Sequence of chain 1.C:
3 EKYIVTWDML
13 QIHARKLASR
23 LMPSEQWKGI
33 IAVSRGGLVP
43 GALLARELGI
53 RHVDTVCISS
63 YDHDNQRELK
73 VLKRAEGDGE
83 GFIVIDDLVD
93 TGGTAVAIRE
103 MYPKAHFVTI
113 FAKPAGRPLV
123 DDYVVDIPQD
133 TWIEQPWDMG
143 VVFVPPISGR

Binding-site contacts:
Ligand atom C5 contacts residue ASP92 of chain 1.C at 3.9 Å.
Ligand atom C6 contacts residue TRP134 of chain 1.C at 3.7 Å (hydrophobic).
Ligand atom O2 contacts residue ILE135 of chain 1.C at 3.4 Å (h-bond).
Ligand atom N9 contacts residue PCP1 of chain 1.J at 3.6 Å.
Ligand atom O6 contacts residue ASP92 of chain 1.C at 4.3 Å.
Ligand atom O6 contacts residue ILE135 of chain 1.C at 2.9 Å (h-bond).
Ligand atom C4 contacts residue TRP134 of chain 1.C at 3.5 Å (hydrophobic).
Ligand atom N9 contacts residue TRP134 of chain 1.C at 4.0 Å.
Ligand atom N1 contacts residue TRP134 of chain 1.C at 3.7 Å.
Ligand atom N1 contacts residue ILE135 of chain 1.C at 2.8 Å (h-bond).
Ligand atom N3 contacts residue TRP134 of chain 1.C at 3.6 Å.
Ligand atom N7 contacts residue ASP92 of chain 1.C at 2.7 Å (salt-bridge).
Ligand atom C8 contacts residue LEU90 of chain 1.C at 4.4 Å (hydrophobic).
Ligand atom O2 contacts residue GLN137 of chain 1.C at 4.1 Å.
Ligand atom C8 contacts residue PCP1 of chain 1.J at 4.0 Å.
Ligand atom N7 contacts residue TRP134 of chain 1.C at 3.8 Å.
Ligand atom N3 contacts residue PCP1 of chain 1.J at 4.1 Å.
Ligand atom O6 contacts residue LYS115 of chain 1.C at 3.7 Å.
Ligand atom N7 contacts residue LEU90 of chain 1.C at 4.0 Å.
Ligand atom O2 contacts residue TRP134 of chain 1.C at 4.0 Å.
Ligand atom C8 contacts residue ASP92 of chain 1.C at 3.3 Å.
Ligand atom C2 contacts residue ILE135 of chain 1.C at 3.5 Å (hydrophobic).
Ligand atom N7 contacts residue LYS115 of chain 1.C at 4.3 Å.
Ligand atom C4 contacts residue PCP1 of chain 1.J at 4.1 Å.
Ligand atom C5 contacts residue TRP134 of chain 1.C at 3.5 Å (hydrophobic).
Ligand atom C4 contacts residue LEU90 of chain 1.C at 4.4 Å (hydrophobic).
Ligand atom O2 contacts residue ASP140 of chain 1.C at 4.1 Å.
Ligand atom N1 contacts residue LEU90 of chain 1.C at 3.8 Å.
Ligand atom O6 contacts residue LEU90 of chain 1.C at 4.1 Å.
Ligand atom C8 contacts residue TRP134 of chain 1.C at 4.1 Å (hydrophobic).
Ligand atom C5 contacts residue LEU90 of chain 1.C at 4.0 Å (hydrophobic).
Ligand atom C2 contacts residue TRP134 of chain 1.C at 3.6 Å (hydrophobic).
Ligand atom C6 contacts residue ILE135 of chain 1.C at 3.7 Å (hydrophobic).
Ligand atom C2 contacts residue LEU90 of chain 1.C at 4.2 Å (hydrophobic).
Ligand atom C6 contacts residue LEU90 of chain 1.C at 3.8 Å (hydrophobic).
Ligand atom O6 contacts residue TRP134 of chain 1.C at 3.7 Å.

The small molecule below binds the protein below.
Small molecule (SMILES): O=c1[nH]c(=O)c2nc[nH]c2[nH]1